Sequence of chain 1.A:
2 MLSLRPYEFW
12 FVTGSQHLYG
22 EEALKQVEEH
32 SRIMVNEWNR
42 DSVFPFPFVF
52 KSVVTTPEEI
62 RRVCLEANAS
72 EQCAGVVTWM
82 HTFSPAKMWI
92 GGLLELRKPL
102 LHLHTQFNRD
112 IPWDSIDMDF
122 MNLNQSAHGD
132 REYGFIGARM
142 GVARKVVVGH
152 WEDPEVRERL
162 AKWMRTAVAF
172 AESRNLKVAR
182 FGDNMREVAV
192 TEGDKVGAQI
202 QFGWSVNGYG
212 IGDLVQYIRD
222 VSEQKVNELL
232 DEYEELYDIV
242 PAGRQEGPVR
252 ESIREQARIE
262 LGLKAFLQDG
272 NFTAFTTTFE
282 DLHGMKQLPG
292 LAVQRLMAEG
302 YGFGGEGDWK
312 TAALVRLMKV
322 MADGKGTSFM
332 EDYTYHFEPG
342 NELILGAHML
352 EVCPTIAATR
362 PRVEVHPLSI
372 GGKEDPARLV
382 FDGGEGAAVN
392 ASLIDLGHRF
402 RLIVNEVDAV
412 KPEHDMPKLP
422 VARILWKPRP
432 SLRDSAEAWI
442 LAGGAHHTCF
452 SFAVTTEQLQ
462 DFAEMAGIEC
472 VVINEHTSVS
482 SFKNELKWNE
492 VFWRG

Sequence of chain 1.E:
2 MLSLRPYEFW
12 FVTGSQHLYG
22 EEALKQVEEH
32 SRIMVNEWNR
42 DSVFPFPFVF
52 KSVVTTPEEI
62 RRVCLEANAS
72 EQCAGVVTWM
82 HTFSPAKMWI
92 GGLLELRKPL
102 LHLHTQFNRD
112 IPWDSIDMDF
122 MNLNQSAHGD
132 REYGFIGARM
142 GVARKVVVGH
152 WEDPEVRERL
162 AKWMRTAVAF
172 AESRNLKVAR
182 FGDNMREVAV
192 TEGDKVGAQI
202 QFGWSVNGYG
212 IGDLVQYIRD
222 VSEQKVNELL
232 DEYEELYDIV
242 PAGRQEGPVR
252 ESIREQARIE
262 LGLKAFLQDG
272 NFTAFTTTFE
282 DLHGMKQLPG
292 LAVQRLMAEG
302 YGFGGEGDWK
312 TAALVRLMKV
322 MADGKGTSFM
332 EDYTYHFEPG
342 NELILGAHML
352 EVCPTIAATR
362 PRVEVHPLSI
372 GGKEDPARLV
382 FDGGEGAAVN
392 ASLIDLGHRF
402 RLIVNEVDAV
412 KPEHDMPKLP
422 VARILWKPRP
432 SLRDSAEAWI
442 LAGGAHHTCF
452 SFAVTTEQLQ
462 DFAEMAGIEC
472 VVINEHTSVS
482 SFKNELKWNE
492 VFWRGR

This small molecule binds to this protein.
Small molecule (SMILES): OC[C@H](O)C(O)[C@@H](O)CO

Binding-site contacts:
Ligand atom O1 contacts residue HIS447 of chain 1.A at 2.9 Å (h-bond).
Ligand atom C3 contacts residue HIS129 of chain 1.E at 3.5 Å.
Ligand atom C4 contacts residue TYR20 of chain 1.E at 3.5 Å (hydrophobic).
Ligand atom C2 contacts residue GLU332 of chain 1.A at 3.2 Å.
Ligand atom O1 contacts residue HIS448 of chain 1.A at 3.1 Å (h-bond).
Ligand atom O5 contacts residue LEU19 of chain 1.E at 3.5 Å.
Ligand atom O3 contacts residue PHE84 of chain 1.E at 3.4 Å.
Ligand atom O1 contacts residue GLU307 of chain 1.A at 3.0 Å (salt-bridge).
Ligand atom O5 contacts residue GLN17 of chain 1.E at 2.9 Å (h-bond).
Ligand atom C2 contacts residue HIS129 of chain 1.E at 3.9 Å.
Ligand atom O1 contacts residue GLU332 of chain 1.A at 3.0 Å (salt-bridge).
Ligand atom C5 contacts residue TYR20 of chain 1.E at 3.9 Å (hydrophobic).
Ligand atom O1 contacts residue MN1 of chain 1.I at 2.2 Å.
Ligand atom O5 contacts residue TYR20 of chain 1.E at 3.1 Å (h-bond).
Ligand atom C5 contacts residue LEU19 of chain 1.E at 3.8 Å (hydrophobic).
Ligand atom C1 contacts residue HIS447 of chain 1.A at 3.9 Å.
Ligand atom O5 contacts residue PHE84 of chain 1.E at 3.2 Å.
Ligand atom C5 contacts residue MET186 of chain 1.A at 3.7 Å (hydrophobic).
Ligand atom C1 contacts residue MN1 of chain 1.I at 3.1 Å.
Ligand atom C2 contacts residue GLU307 of chain 1.A at 3.5 Å.
Ligand atom C5 contacts residue GLU307 of chain 1.A at 3.9 Å.
Ligand atom O2 contacts residue MN1 of chain 1.I at 2.5 Å.
Ligand atom C2 contacts residue MN1 of chain 1.I at 3.1 Å.
Ligand atom O2 contacts residue GLU332 of chain 1.A at 3.4 Å (salt-bridge).
Ligand atom O2 contacts residue MET350 of chain 1.A at 3.5 Å.
Ligand atom C1 contacts residue GLU332 of chain 1.A at 3.3 Å.
Ligand atom C1 contacts residue PHE84 of chain 1.E at 3.8 Å (hydrophobic).
Ligand atom O4 contacts residue ILE371 of chain 1.A at 3.6 Å.
Ligand atom O4 contacts residue TYR20 of chain 1.E at 2.6 Å (h-bond).
Ligand atom O3 contacts residue TYR20 of chain 1.E at 3.2 Å (h-bond).
Ligand atom O2 contacts residue GLU307 of chain 1.A at 2.5 Å (salt-bridge).
Ligand atom C3 contacts residue TYR20 of chain 1.E at 3.8 Å (hydrophobic).
Ligand atom C5 contacts residue PHE84 of chain 1.E at 4.0 Å (hydrophobic).
Ligand atom C4 contacts residue GLU307 of chain 1.A at 3.8 Å.
Ligand atom O3 contacts residue GLN126 of chain 1.E at 3.5 Å (h-bond).
Ligand atom C4 contacts residue MET350 of chain 1.A at 3.7 Å (hydrophobic).
Ligand atom C1 contacts residue GLU307 of chain 1.A at 3.6 Å.
Ligand atom O5 contacts residue MET186 of chain 1.A at 3.6 Å.
Ligand atom O3 contacts residue HIS129 of chain 1.E at 2.8 Å (h-bond).
Ligand atom O2 contacts residue HIS349 of chain 1.A at 3.6 Å (h-bond).